Sequence of chain 1.A:
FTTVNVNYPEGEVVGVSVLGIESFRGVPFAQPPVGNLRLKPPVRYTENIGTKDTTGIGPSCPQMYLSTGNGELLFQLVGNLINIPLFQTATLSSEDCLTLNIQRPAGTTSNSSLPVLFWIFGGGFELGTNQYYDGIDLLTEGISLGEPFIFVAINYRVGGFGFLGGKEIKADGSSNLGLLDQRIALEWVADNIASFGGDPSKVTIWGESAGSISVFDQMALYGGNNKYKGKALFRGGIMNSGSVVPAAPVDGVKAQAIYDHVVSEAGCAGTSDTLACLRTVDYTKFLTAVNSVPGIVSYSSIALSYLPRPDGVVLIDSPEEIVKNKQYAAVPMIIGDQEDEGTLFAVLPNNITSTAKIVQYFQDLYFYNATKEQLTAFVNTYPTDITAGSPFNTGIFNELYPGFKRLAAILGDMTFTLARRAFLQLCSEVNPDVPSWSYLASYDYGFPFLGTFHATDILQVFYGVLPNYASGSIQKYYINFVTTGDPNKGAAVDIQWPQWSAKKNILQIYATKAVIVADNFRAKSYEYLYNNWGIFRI

Sequence of chain 1.B:
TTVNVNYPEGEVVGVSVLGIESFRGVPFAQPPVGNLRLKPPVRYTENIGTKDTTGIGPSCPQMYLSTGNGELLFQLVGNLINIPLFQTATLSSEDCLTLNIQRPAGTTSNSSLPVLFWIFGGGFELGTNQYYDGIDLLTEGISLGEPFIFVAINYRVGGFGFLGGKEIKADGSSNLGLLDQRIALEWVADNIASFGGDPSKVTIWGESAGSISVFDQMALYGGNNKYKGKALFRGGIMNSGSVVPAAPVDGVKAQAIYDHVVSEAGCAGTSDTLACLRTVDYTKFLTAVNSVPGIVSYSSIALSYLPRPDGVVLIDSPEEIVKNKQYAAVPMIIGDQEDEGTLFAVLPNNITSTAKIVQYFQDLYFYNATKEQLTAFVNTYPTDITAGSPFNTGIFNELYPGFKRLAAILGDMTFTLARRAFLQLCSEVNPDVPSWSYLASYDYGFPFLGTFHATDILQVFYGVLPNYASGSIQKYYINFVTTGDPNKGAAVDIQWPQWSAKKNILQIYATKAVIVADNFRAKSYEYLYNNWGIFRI

The protein below binds the small molecule below.
Small molecule (SMILES): CCCCCCCCC(=O)O[C@H](COC(=O)CCCCCC)COP(=O)(O)O

Binding-site contacts:
Ligand atom C4 contacts residue ASP451 of chain 1.B at 3.1 Å.
Ligand atom C12 contacts residue ASP451 of chain 1.B at 3.9 Å.
Ligand atom C14 contacts residue LEU473 of chain 1.B at 4.0 Å (hydrophobic).
Ligand atom C5 contacts residue PHE454 of chain 1.B at 3.8 Å (hydrophobic).
Ligand atom C14 contacts residue VAL472 of chain 1.B at 3.7 Å (hydrophobic).
Ligand atom C3 contacts residue ASP451 of chain 1.B at 4.0 Å.
Ligand atom C9 contacts residue PHE94 of chain 1.A at 3.9 Å (hydrophobic).
Ligand atom O8 contacts residue ASN475 of chain 1.B at 3.3 Å (h-bond).
Ligand atom C13 contacts residue LEU473 of chain 1.B at 3.1 Å (hydrophobic).
Ligand atom O7 contacts residue ASP451 of chain 1.B at 2.8 Å (salt-bridge).
Ligand atom C12 contacts residue LEU473 of chain 1.B at 3.2 Å (hydrophobic).
Ligand atom O7 contacts residue TYR450 of chain 1.B at 4.1 Å.
Ligand atom O8 contacts residue GLN467 of chain 1.B at 2.5 Å (h-bond).
Ligand atom C2 contacts residue ASP451 of chain 1.B at 3.3 Å.
Ligand atom C15 contacts residue VAL472 of chain 1.B at 4.2 Å (hydrophobic).
Ligand atom C8 contacts residue PHE454 of chain 1.B at 4.2 Å (hydrophobic).
Ligand atom O8 contacts residue VAL472 of chain 1.B at 3.8 Å.
Ligand atom C10 contacts residue PHE94 of chain 1.A at 4.2 Å (hydrophobic).
Ligand atom C13 contacts residue GLN467 of chain 1.B at 3.4 Å.
Ligand atom C15 contacts residue LEU473 of chain 1.B at 3.9 Å (hydrophobic).
Ligand atom C14 contacts residue ASP451 of chain 1.B at 4.0 Å.
Ligand atom C6 contacts residue LEU93 of chain 1.A at 4.1 Å (hydrophobic).
Ligand atom C12 contacts residue GLN467 of chain 1.B at 3.4 Å.
Ligand atom C19 contacts residue PHE94 of chain 1.A at 3.9 Å (hydrophobic).
Ligand atom C18 contacts residue LEU466 of chain 1.B at 3.9 Å (hydrophobic).
Ligand atom C19 contacts residue LEU93 of chain 1.A at 4.2 Å (hydrophobic).
Ligand atom O7 contacts residue GLN467 of chain 1.B at 3.8 Å.
Ligand atom C17 contacts residue VAL472 of chain 1.B at 4.1 Å (hydrophobic).
Ligand atom O6 contacts residue PHE454 of chain 1.B at 4.0 Å.
Ligand atom C13 contacts residue VAL472 of chain 1.B at 2.9 Å (hydrophobic).
Ligand atom C10 contacts residue PHE460 of chain 1.B at 3.8 Å (hydrophobic).
Ligand atom O8 contacts residue LEU473 of chain 1.B at 2.8 Å (h-bond).
Ligand atom O5 contacts residue ASP451 of chain 1.B at 4.1 Å.
Ligand atom C12 contacts residue VAL472 of chain 1.B at 4.0 Å (hydrophobic).
Ligand atom C6 contacts residue ASP451 of chain 1.B at 4.2 Å.
Ligand atom C13 contacts residue ASP451 of chain 1.B at 3.9 Å.
Ligand atom C8 contacts residue PHE460 of chain 1.B at 4.0 Å (hydrophobic).
Ligand atom O6 contacts residue ASP451 of chain 1.B at 4.0 Å.
Ligand atom C6 contacts residue PHE454 of chain 1.B at 4.0 Å (hydrophobic).
Ligand atom C5 contacts residue ASP451 of chain 1.B at 3.1 Å.